Binding-site contacts:
Ligand atom C1 contacts residue ASN587 of chain 1.C at 1.4 Å.
Ligand atom C1 contacts residue THR588 of chain 1.C at 4.2 Å.
Ligand atom N2 contacts residue ASN587 of chain 1.C at 2.9 Å (h-bond).
Ligand atom C3 contacts residue ASN587 of chain 1.C at 3.8 Å.
Ligand atom C2 contacts residue THR588 of chain 1.C at 4.4 Å.
Ligand atom O6 contacts residue PRO922 of chain 1.C at 4.3 Å.
Ligand atom O7 contacts residue ASN587 of chain 1.C at 3.3 Å (h-bond).
Ligand atom C7 contacts residue ASN587 of chain 1.C at 3.3 Å.
Ligand atom C5 contacts residue ASN587 of chain 1.C at 3.7 Å.
Ligand atom O5 contacts residue ASN587 of chain 1.C at 2.4 Å (h-bond).
Ligand atom C8 contacts residue ASN587 of chain 1.C at 4.1 Å.
Ligand atom N2 contacts residue THR588 of chain 1.C at 3.5 Å.
Ligand atom C7 contacts residue THR588 of chain 1.C at 4.1 Å.
Ligand atom C4 contacts residue ASN587 of chain 1.C at 4.2 Å.
Ligand atom C2 contacts residue ASN587 of chain 1.C at 2.5 Å.
Ligand atom C8 contacts residue THR588 of chain 1.C at 3.9 Å.

A small-molecule ligand and the protein it binds are described below.
Small molecule (SMILES): CC(=O)N[C@@H]1[C@@H](O)[C@H](O)[C@@H](CO)O[C@H]1O

Sequence of chain 1.C:
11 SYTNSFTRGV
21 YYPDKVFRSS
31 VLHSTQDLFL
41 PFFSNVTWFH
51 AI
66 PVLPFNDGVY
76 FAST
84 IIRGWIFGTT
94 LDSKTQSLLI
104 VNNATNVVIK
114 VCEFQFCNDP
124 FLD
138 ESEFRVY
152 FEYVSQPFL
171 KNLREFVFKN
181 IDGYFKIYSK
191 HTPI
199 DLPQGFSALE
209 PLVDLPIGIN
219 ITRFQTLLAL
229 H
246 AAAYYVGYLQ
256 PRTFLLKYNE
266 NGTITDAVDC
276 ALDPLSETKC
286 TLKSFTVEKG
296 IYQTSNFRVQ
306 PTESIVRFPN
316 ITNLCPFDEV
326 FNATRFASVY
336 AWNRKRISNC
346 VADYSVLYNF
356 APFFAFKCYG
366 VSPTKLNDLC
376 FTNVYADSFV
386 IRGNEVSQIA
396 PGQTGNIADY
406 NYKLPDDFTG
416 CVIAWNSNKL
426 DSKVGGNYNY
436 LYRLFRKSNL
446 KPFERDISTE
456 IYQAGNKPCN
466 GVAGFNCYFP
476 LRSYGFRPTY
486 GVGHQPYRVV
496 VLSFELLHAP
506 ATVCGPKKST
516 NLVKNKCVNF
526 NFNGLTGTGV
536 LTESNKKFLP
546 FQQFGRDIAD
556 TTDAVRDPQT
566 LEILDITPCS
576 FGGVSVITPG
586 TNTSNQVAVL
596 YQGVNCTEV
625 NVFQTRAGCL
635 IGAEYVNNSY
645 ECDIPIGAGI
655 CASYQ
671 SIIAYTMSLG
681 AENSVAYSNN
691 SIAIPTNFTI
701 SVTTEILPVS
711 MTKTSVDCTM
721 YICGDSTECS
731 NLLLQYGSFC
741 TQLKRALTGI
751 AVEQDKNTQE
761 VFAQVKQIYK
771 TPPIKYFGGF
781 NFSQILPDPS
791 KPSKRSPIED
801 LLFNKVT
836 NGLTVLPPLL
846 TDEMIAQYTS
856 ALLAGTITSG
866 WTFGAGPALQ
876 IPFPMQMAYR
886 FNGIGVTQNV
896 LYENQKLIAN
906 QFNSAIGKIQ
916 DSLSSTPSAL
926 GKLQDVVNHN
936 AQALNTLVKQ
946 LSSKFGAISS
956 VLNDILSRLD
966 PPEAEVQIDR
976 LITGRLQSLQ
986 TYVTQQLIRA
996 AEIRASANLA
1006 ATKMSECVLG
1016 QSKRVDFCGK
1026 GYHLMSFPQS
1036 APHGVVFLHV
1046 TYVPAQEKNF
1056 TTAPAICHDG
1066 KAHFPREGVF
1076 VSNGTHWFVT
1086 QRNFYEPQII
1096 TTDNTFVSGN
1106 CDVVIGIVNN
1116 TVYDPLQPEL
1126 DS